Sequence of chain 1.A:
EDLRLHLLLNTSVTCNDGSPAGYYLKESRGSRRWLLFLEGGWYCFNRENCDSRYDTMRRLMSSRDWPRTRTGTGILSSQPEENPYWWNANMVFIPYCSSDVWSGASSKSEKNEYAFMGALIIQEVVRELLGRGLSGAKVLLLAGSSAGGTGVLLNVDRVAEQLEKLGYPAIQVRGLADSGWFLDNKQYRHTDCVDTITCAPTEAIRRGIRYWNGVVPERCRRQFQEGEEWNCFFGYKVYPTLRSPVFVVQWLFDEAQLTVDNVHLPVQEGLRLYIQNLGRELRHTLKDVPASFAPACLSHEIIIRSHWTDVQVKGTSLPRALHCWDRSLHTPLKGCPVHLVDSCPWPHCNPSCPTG

Binding-site contacts:
Ligand atom O5 contacts residue VAL22 of chain 1.A at 3.4 Å.
Ligand atom O6 contacts residue VAL22 of chain 1.A at 4.0 Å.
Ligand atom C2 contacts residue ASN19 of chain 1.A at 2.4 Å.
Ligand atom N2 contacts residue ASN19 of chain 1.A at 2.9 Å (h-bond).
Ligand atom C4 contacts residue ASN19 of chain 1.A at 4.2 Å.
Ligand atom O7 contacts residue GLU133 of chain 1.A at 4.4 Å.
Ligand atom C6 contacts residue SER21 of chain 1.A at 4.3 Å.
Ligand atom O5 contacts residue SER21 of chain 1.A at 3.3 Å (h-bond).
Ligand atom C5 contacts residue SER21 of chain 1.A at 3.6 Å.
Ligand atom O7 contacts residue ASN19 of chain 1.A at 3.2 Å (h-bond).
Ligand atom C6 contacts residue VAL22 of chain 1.A at 4.0 Å (hydrophobic).
Ligand atom O7 contacts residue ARG136 of chain 1.A at 3.5 Å (salt-bridge).
Ligand atom C3 contacts residue ASN19 of chain 1.A at 3.8 Å.
Ligand atom C1 contacts residue GLU133 of chain 1.A at 4.4 Å.
Ligand atom C7 contacts residue ASN19 of chain 1.A at 3.3 Å.
Ligand atom O6 contacts residue LEU129 of chain 1.A at 3.9 Å.
Ligand atom O5 contacts residue ASN19 of chain 1.A at 2.3 Å (h-bond).
Ligand atom C8 contacts residue ASN19 of chain 1.A at 4.5 Å.
Ligand atom C1 contacts residue SER21 of chain 1.A at 3.2 Å.
Ligand atom O5 contacts residue GLU133 of chain 1.A at 4.3 Å.
Ligand atom C6 contacts residue LEU129 of chain 1.A at 4.3 Å (hydrophobic).
Ligand atom C1 contacts residue VAL22 of chain 1.A at 4.2 Å (hydrophobic).
Ligand atom C1 contacts residue ASN19 of chain 1.A at 1.4 Å.
Ligand atom C5 contacts residue VAL22 of chain 1.A at 4.2 Å (hydrophobic).
Ligand atom C5 contacts residue ASN19 of chain 1.A at 3.6 Å.

The protein below binds the small molecule below.
Small molecule (SMILES): CC(=O)N[C@@H]1[C@@H](O)[C@H](O)[C@@H](CO)O[C@H]1O